This small molecule binds to this protein.
Small molecule (SMILES): CC(=O)N[C@H]1[C@H]([C@H](O)[C@H](O)CO)O[C@@](O)(C(=O)O)C[C@@H]1O

Binding-site contacts:
Ligand atom C8 contacts residue ALA146 of chain 1.A at 4.5 Å (hydrophobic).
Ligand atom C6 contacts residue TYR145 of chain 1.A at 3.4 Å (hydrophobic).
Ligand atom C5 contacts residue TYR145 of chain 1.A at 3.3 Å (hydrophobic).
Ligand atom O1A contacts residue ASN148 of chain 1.A at 4.3 Å.
Ligand atom N5 contacts residue TYR145 of chain 1.A at 2.6 Å (h-bond).
Ligand atom C11 contacts residue TYR145 of chain 1.A at 3.7 Å (hydrophobic).
Ligand atom O1A contacts residue SER147 of chain 1.A at 3.1 Å (h-bond).
Ligand atom O1B contacts residue SER147 of chain 1.A at 2.7 Å (h-bond).
Ligand atom C1 contacts residue ALA146 of chain 1.A at 4.0 Å (hydrophobic).
Ligand atom C7 contacts residue TYR145 of chain 1.A at 3.9 Å (hydrophobic).
Ligand atom C6 contacts residue ALA146 of chain 1.A at 4.2 Å (hydrophobic).
Ligand atom C11 contacts residue ARG143 of chain 1.A at 4.0 Å.
Ligand atom C4 contacts residue TYR145 of chain 1.A at 3.6 Å (hydrophobic).
Ligand atom C1 contacts residue SER147 of chain 1.A at 3.6 Å.
Ligand atom O8 contacts residue ALA146 of chain 1.A at 3.3 Å.
Ligand atom O1B contacts residue ALA146 of chain 1.A at 4.3 Å.
Ligand atom O1A contacts residue ALA146 of chain 1.A at 3.2 Å.
Ligand atom C9 contacts residue TYR145 of chain 1.A at 4.4 Å (hydrophobic).
Ligand atom O4 contacts residue TYR145 of chain 1.A at 4.2 Å.
Ligand atom C10 contacts residue TYR145 of chain 1.A at 3.6 Å (hydrophobic).

Sequence of chain 1.A:
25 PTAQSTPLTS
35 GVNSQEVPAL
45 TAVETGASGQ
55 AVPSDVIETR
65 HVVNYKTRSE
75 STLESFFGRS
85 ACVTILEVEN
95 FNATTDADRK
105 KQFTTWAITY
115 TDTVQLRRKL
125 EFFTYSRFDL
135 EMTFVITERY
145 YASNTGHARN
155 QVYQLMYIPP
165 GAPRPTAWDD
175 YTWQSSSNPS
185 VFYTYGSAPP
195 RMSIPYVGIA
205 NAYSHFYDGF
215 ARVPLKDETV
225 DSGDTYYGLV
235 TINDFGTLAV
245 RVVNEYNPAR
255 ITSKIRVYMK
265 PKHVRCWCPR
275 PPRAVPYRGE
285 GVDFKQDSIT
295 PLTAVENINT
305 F